Sequence of chain 1.D:
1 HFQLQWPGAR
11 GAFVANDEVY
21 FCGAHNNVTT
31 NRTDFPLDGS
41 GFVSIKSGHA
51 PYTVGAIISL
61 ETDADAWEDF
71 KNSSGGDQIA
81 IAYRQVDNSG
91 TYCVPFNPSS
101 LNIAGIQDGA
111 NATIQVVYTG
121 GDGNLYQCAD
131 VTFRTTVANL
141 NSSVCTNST

Binding-site contacts:
Ligand atom C5 contacts residue TYR92 of chain 1.D at 4.0 Å (hydrophobic).
Ligand atom O5 contacts residue ASN147 of chain 1.D at 2.3 Å (h-bond).
Ligand atom C1 contacts residue TYR92 of chain 1.D at 4.0 Å (hydrophobic).
Ligand atom C8 contacts residue THR146 of chain 1.D at 4.1 Å.
Ligand atom C6 contacts residue TYR92 of chain 1.D at 4.1 Å (hydrophobic).
Ligand atom C1 contacts residue CYS93 of chain 1.D at 3.6 Å (hydrophobic).
Ligand atom O5 contacts residue TYR92 of chain 1.D at 3.9 Å.
Ligand atom C4 contacts residue ASN147 of chain 1.D at 4.2 Å.
Ligand atom O6 contacts residue ARG84 of chain 1.D at 4.3 Å.
Ligand atom C7 contacts residue ASN147 of chain 1.D at 3.6 Å.
Ligand atom C3 contacts residue ASN147 of chain 1.D at 3.8 Å.
Ligand atom C2 contacts residue CYS93 of chain 1.D at 3.5 Å (hydrophobic).
Ligand atom C2 contacts residue ASN147 of chain 1.D at 2.5 Å.
Ligand atom C8 contacts residue CYS145 of chain 1.D at 3.4 Å (hydrophobic).
Ligand atom C1 contacts residue ASN147 of chain 1.D at 1.4 Å.
Ligand atom N2 contacts residue CYS93 of chain 1.D at 2.9 Å (h-bond).
Ligand atom C8 contacts residue ASN147 of chain 1.D at 4.5 Å.
Ligand atom C7 contacts residue CYS93 of chain 1.D at 4.0 Å (hydrophobic).
Ligand atom O3 contacts residue PRO95 of chain 1.D at 3.5 Å.
Ligand atom C8 contacts residue CYS93 of chain 1.D at 4.2 Å (hydrophobic).
Ligand atom O3 contacts residue CYS93 of chain 1.D at 4.3 Å.
Ligand atom C3 contacts residue CYS93 of chain 1.D at 3.6 Å (hydrophobic).
Ligand atom C3 contacts residue PRO95 of chain 1.D at 4.0 Å (hydrophobic).
Ligand atom C5 contacts residue ASN147 of chain 1.D at 3.6 Å.
Ligand atom O7 contacts residue ASN147 of chain 1.D at 4.0 Å.
Ligand atom N2 contacts residue ASN147 of chain 1.D at 2.9 Å (h-bond).
Ligand atom O6 contacts residue TYR92 of chain 1.D at 3.1 Å (h-bond).

The protein below binds the small molecule below.
Small molecule (SMILES): CC(=O)N[C@@H]1[C@@H](O)[C@H](O)[C@@H](CO)O[C@H]1O